A protein and the small-molecule ligand that binds it are described below.
Small molecule (SMILES): O=C(O)COP(=O)(O)O

Binding-site contacts:
Ligand atom O2P contacts residue GLY175 of chain 1.F at 3.8 Å.
Ligand atom C2 contacts residue GLU169 of chain 1.F at 3.7 Å.
Ligand atom C1 contacts residue LYS11 of chain 1.F at 3.8 Å.
Ligand atom O4P contacts residue SER214 of chain 1.F at 3.4 Å (h-bond).
Ligand atom O1 contacts residue LEU233 of chain 1.F at 3.3 Å.
Ligand atom O1 contacts residue ASN9 of chain 1.F at 4.1 Å.
Ligand atom O2 contacts residue HIS97 of chain 1.F at 2.9 Å (h-bond).
Ligand atom O3P contacts residue GLY212 of chain 1.F at 4.2 Å.
Ligand atom O1 contacts residue HIS97 of chain 1.F at 3.5 Å (h-bond).
Ligand atom O4P contacts residue GLY175 of chain 1.F at 2.6 Å (h-bond).
Ligand atom O2P contacts residue GLY235 of chain 1.F at 3.4 Å.
Ligand atom O1 contacts residue GLU169 of chain 1.F at 2.6 Å (salt-bridge).
Ligand atom O3P contacts residue GLY213 of chain 1.F at 3.6 Å.
Ligand atom O3P contacts residue VAL234 of chain 1.F at 3.8 Å.
Ligand atom P contacts residue GLY175 of chain 1.F at 3.7 Å.
Ligand atom O1P contacts residue GLY213 of chain 1.F at 3.9 Å.
Ligand atom C2 contacts residue GLY235 of chain 1.F at 3.4 Å.
Ligand atom C2 contacts residue GLY212 of chain 1.F at 4.1 Å.
Ligand atom O2 contacts residue ILE174 of chain 1.F at 3.6 Å.
Ligand atom O4P contacts residue GLY213 of chain 1.F at 2.8 Å (h-bond).
Ligand atom P contacts residue GLY236 of chain 1.F at 3.9 Å.
Ligand atom C1 contacts residue HIS97 of chain 1.F at 3.5 Å.
Ligand atom O1P contacts residue GLY235 of chain 1.F at 3.7 Å.
Ligand atom C1 contacts residue GLU169 of chain 1.F at 3.3 Å.
Ligand atom C2 contacts residue GLY213 of chain 1.F at 4.0 Å.
Ligand atom O3P contacts residue GLY236 of chain 1.F at 3.8 Å.
Ligand atom O4P contacts residue ALA173 of chain 1.F at 3.6 Å.
Ligand atom O1P contacts residue ILE174 of chain 1.F at 3.7 Å.
Ligand atom C2 contacts residue VAL234 of chain 1.F at 4.1 Å (hydrophobic).
Ligand atom O2 contacts residue GLU169 of chain 1.F at 4.1 Å.
Ligand atom O2P contacts residue GLY236 of chain 1.F at 2.9 Å (h-bond).
Ligand atom C2 contacts residue LEU233 of chain 1.F at 3.9 Å (hydrophobic).
Ligand atom P contacts residue GLY235 of chain 1.F at 3.6 Å.
Ligand atom P contacts residue GLY213 of chain 1.F at 3.6 Å.
Ligand atom O1P contacts residue GLY175 of chain 1.F at 4.0 Å.
Ligand atom O2 contacts residue ASN9 of chain 1.F at 4.2 Å.
Ligand atom O1P contacts residue LYS11 of chain 1.F at 3.7 Å.
Ligand atom O3P contacts residue GLY235 of chain 1.F at 2.8 Å (h-bond).
Ligand atom O2 contacts residue LYS11 of chain 1.F at 2.8 Å (salt-bridge).
Ligand atom O4P contacts residue ILE174 of chain 1.F at 3.6 Å.

Sequence of chain 1.F:
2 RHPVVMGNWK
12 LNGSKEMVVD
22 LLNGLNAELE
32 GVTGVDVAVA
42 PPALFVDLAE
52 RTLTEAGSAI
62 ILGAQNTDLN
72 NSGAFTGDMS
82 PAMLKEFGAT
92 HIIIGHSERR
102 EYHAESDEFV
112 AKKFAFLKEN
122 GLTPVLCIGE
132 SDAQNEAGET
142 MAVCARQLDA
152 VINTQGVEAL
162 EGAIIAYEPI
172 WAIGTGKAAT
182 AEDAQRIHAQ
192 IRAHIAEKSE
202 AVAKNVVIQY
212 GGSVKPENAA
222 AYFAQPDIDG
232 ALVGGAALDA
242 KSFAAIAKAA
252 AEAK